The small molecule below binds the protein below.
Small molecule (SMILES): CC(=O)N[C@@H]1[C@@H](O)[C@H](O)[C@@H](CO)O[C@H]1O

Sequence of chain 25.B:
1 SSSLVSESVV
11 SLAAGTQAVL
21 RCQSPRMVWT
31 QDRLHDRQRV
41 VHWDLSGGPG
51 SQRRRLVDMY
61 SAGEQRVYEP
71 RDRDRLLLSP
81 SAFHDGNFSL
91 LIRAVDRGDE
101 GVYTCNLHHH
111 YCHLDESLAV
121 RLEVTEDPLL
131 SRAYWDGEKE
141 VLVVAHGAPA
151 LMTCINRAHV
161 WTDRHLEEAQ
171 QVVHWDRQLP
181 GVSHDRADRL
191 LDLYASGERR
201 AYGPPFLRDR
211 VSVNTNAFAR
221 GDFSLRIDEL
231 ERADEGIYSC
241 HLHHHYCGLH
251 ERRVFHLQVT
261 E

Binding-site contacts:
Ligand atom C4 contacts residue ASN87 of chain 25.B at 4.2 Å.
Ligand atom O7 contacts residue ASN87 of chain 25.B at 3.9 Å.
Ligand atom C1 contacts residue SER89 of chain 25.B at 4.5 Å.
Ligand atom C6 contacts residue LEU151 of chain 25.B at 3.8 Å (hydrophobic).
Ligand atom C4 contacts residue LEU151 of chain 25.B at 4.4 Å (hydrophobic).
Ligand atom O5 contacts residue SER89 of chain 25.B at 4.1 Å.
Ligand atom N2 contacts residue ASN87 of chain 25.B at 2.9 Å (h-bond).
Ligand atom C7 contacts residue ASN87 of chain 25.B at 3.6 Å.
Ligand atom C1 contacts residue ASN87 of chain 25.B at 1.4 Å.
Ligand atom O6 contacts residue LEU151 of chain 25.B at 3.4 Å.
Ligand atom O5 contacts residue SER79 of chain 25.B at 4.4 Å.
Ligand atom C5 contacts residue ASN87 of chain 25.B at 3.7 Å.
Ligand atom C2 contacts residue ASN87 of chain 25.B at 2.4 Å.
Ligand atom C5 contacts residue LEU151 of chain 25.B at 4.1 Å (hydrophobic).
Ligand atom C5 contacts residue SER89 of chain 25.B at 4.3 Å.
Ligand atom O5 contacts residue ASN87 of chain 25.B at 2.3 Å (h-bond).
Ligand atom C3 contacts residue ASN87 of chain 25.B at 3.7 Å.
Ligand atom O7 contacts residue ASP85 of chain 25.B at 4.3 Å.
Ligand atom O4 contacts residue LEU151 of chain 25.B at 3.7 Å.